Sequence of chain 7.A:
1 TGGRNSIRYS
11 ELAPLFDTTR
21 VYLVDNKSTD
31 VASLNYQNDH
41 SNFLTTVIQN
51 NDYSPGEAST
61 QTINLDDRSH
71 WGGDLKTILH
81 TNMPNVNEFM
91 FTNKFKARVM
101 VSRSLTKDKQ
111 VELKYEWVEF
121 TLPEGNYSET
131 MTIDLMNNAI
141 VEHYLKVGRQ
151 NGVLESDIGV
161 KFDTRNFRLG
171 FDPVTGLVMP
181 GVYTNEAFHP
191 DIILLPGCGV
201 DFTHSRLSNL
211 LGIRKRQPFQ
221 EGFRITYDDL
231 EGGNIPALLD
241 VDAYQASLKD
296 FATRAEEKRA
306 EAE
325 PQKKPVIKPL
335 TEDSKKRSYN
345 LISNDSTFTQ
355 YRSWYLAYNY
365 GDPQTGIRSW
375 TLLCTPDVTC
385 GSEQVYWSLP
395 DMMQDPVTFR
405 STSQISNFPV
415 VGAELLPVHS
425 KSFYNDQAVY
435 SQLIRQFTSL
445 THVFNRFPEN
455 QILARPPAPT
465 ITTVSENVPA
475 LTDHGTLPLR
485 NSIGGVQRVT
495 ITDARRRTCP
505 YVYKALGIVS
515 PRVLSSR

Binding-site contacts:
Ligand atom O2S contacts residue LYS215 of chain 7.A at 3.1 Å (salt-bridge).
Ligand atom C1 contacts residue TRP374 of chain 7.A at 3.3 Å (hydrophobic).
Ligand atom C3 contacts residue ASP229 of chain 7.A at 4.4 Å.
Ligand atom S1 contacts residue ARG224 of chain 7.A at 4.0 Å.
Ligand atom O1S contacts residue LYS215 of chain 7.A at 3.9 Å.
Ligand atom S1 contacts residue TRP374 of chain 7.A at 4.4 Å.
Ligand atom C2 contacts residue TRP374 of chain 7.A at 4.0 Å (hydrophobic).
Ligand atom C3 contacts residue TRP374 of chain 7.A at 4.0 Å (hydrophobic).
Ligand atom O1S contacts residue PHE223 of chain 7.A at 3.2 Å.
Ligand atom N1 contacts residue TRP374 of chain 7.A at 3.5 Å.
Ligand atom C2 contacts residue ARG224 of chain 7.A at 4.0 Å.
Ligand atom O3S contacts residue ARG224 of chain 7.A at 3.8 Å.
Ligand atom S1 contacts residue GLY222 of chain 7.A at 3.8 Å.
Ligand atom O1S contacts residue GLY222 of chain 7.A at 3.0 Å (h-bond).
Ligand atom S1 contacts residue LYS215 of chain 7.A at 4.1 Å.
Ligand atom O2S contacts residue GLY222 of chain 7.A at 3.4 Å (h-bond).
Ligand atom C1 contacts residue ARG224 of chain 7.A at 4.1 Å.
Ligand atom O1S contacts residue ARG224 of chain 7.A at 2.9 Å (salt-bridge).
Ligand atom O1S contacts residue TRP374 of chain 7.A at 4.0 Å.

This small molecule binds to this protein.
Small molecule (SMILES): CCCCCCCCCCCC[N+](C)(C)CCCS(=O)(=O)O